Sequence of chain 1.D:
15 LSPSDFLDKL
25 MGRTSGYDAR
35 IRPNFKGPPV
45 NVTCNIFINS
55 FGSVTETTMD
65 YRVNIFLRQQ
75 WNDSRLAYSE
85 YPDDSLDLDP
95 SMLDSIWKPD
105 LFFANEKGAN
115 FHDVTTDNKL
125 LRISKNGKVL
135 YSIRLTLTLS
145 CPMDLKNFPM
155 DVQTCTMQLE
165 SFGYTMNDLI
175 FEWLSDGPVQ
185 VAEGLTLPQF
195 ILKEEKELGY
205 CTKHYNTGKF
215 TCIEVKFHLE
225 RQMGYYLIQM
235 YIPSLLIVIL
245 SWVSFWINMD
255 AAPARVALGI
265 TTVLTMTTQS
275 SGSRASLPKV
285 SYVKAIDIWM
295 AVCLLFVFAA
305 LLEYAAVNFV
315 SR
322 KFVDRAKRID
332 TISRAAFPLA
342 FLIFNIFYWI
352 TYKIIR

Binding-site contacts:
Ligand atom C5 contacts residue ASN45 of chain 1.D at 3.6 Å.
Ligand atom C5 contacts residue ILE174 of chain 1.D at 4.5 Å (hydrophobic).
Ligand atom C1 contacts residue ASN45 of chain 1.D at 1.4 Å.
Ligand atom C2 contacts residue ASN45 of chain 1.D at 2.6 Å.
Ligand atom C8 contacts residue ASN45 of chain 1.D at 3.2 Å.
Ligand atom C3 contacts residue ASN45 of chain 1.D at 3.9 Å.
Ligand atom N2 contacts residue PRO43 of chain 1.D at 4.1 Å.
Ligand atom N2 contacts residue ASN45 of chain 1.D at 2.6 Å (h-bond).
Ligand atom O5 contacts residue ASN45 of chain 1.D at 2.3 Å (h-bond).
Ligand atom C4 contacts residue ASN45 of chain 1.D at 4.3 Å.
Ligand atom C7 contacts residue ASN45 of chain 1.D at 3.3 Å.
Ligand atom O7 contacts residue ASN45 of chain 1.D at 4.4 Å.

This small molecule binds to this protein.
Small molecule (SMILES): CC(=O)N[C@@H]1[C@@H](O)[C@H](O)[C@@H](CO)O[C@H]1O